This small molecule binds to this protein.
Small molecule (SMILES): OC[C@H]1O[C@H](O[C@H]2[C@H](O)[C@@H](O)[C@H](OCCCCCC3CCCCC3)O[C@@H]2CO)[C@H](O)[C@@H](O)[C@@H]1O

Binding-site contacts:
Ligand atom C19 contacts residue ARG38 of chain 1.A at 4.3 Å.
Ligand atom O14 contacts residue SER35 of chain 1.A at 3.9 Å.
Ligand atom O22 contacts residue SER35 of chain 1.A at 3.5 Å (h-bond).
Ligand atom O12 contacts residue SER35 of chain 1.A at 3.6 Å.
Ligand atom C18 contacts residue SER35 of chain 1.A at 3.6 Å.
Ligand atom O23 contacts residue ARG38 of chain 1.A at 3.5 Å (salt-bridge).
Ligand atom C3 contacts residue LEU32 of chain 1.A at 4.0 Å (hydrophobic).
Ligand atom C30 contacts residue PRO19 of chain 1.A at 4.1 Å (hydrophobic).
Ligand atom C19 contacts residue PRO15 of chain 1.A at 3.4 Å (hydrophobic).
Ligand atom C2 contacts residue TMI1 of chain 1.E at 3.5 Å.
Ligand atom C7 contacts residue VAL49 of chain 1.A at 4.3 Å (hydrophobic).
Ligand atom C7 contacts residue TMI1 of chain 1.E at 3.5 Å.
Ligand atom C1 contacts residue SER35 of chain 1.A at 3.9 Å.
Ligand atom C8 contacts residue TMI1 of chain 1.E at 3.3 Å.
Ligand atom O31 contacts residue PRO15 of chain 1.A at 4.3 Å.
Ligand atom C4 contacts residue LEU32 of chain 1.A at 3.4 Å (hydrophobic).
Ligand atom C11 contacts residue PHE346 of chain 1.A at 3.8 Å (hydrophobic).
Ligand atom C17 contacts residue SER35 of chain 1.A at 3.9 Å.
Ligand atom O20 contacts residue SER16 of chain 1.A at 4.1 Å.
Ligand atom C15 contacts residue ARG38 of chain 1.A at 3.5 Å.
Ligand atom O31 contacts residue SER16 of chain 1.A at 2.8 Å (h-bond).
Ligand atom O20 contacts residue PRO15 of chain 1.A at 3.7 Å.
Ligand atom C11 contacts residue PHE36 of chain 1.A at 4.1 Å (hydrophobic).
Ligand atom C10 contacts residue PHE346 of chain 1.A at 3.5 Å (hydrophobic).
Ligand atom C15 contacts residue SER35 of chain 1.A at 4.1 Å.
Ligand atom O22 contacts residue GLN26 of chain 1.A at 4.1 Å.
Ligand atom C11 contacts residue LEU32 of chain 1.A at 4.2 Å (hydrophobic).
Ligand atom C30 contacts residue LEU18 of chain 1.A at 3.4 Å (hydrophobic).
Ligand atom C2 contacts residue VAL49 of chain 1.A at 4.2 Å (hydrophobic).
Ligand atom O31 contacts residue LEU18 of chain 1.A at 3.2 Å (h-bond).
Ligand atom C3 contacts residue TMI1 of chain 1.E at 3.8 Å.
Ligand atom C9 contacts residue PHE346 of chain 1.A at 4.0 Å (hydrophobic).
Ligand atom C8 contacts residue PHE370 of chain 1.A at 4.3 Å (hydrophobic).
Ligand atom C9 contacts residue PHE370 of chain 1.A at 4.1 Å (hydrophobic).
Ligand atom C1 contacts residue LEU39 of chain 1.A at 3.8 Å (hydrophobic).
Ligand atom C6 contacts residue VAL58 of chain 1.A at 4.1 Å (hydrophobic).
Ligand atom C13 contacts residue SER35 of chain 1.A at 3.0 Å.
Ligand atom C17 contacts residue ARG38 of chain 1.A at 4.0 Å.
Ligand atom C30 contacts residue SER16 of chain 1.A at 4.0 Å.
Ligand atom C16 contacts residue ARG38 of chain 1.A at 3.9 Å.

Sequence of chain 1.A:
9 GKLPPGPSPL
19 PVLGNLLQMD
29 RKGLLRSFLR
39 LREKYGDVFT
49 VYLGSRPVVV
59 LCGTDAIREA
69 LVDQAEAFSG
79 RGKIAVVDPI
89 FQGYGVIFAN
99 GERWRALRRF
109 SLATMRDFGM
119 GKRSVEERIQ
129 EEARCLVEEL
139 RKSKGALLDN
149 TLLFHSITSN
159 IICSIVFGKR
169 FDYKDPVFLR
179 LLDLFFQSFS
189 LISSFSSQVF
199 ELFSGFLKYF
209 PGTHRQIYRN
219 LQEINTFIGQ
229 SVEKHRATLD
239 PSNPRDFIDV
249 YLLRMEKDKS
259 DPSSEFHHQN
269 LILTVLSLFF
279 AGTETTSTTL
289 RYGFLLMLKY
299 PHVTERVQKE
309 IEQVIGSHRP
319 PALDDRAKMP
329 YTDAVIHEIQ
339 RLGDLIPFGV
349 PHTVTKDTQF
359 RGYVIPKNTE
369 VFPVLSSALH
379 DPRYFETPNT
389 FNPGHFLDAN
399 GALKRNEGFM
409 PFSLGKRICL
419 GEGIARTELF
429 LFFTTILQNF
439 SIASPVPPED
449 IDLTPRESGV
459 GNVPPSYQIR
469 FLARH